Binding-site contacts:
Ligand atom O7 contacts residue ASN126 of chain 1.A at 3.2 Å (h-bond).
Ligand atom C8 contacts residue TYR127 of chain 1.A at 4.3 Å (hydrophobic).
Ligand atom C5 contacts residue ASN126 of chain 1.A at 3.7 Å.
Ligand atom N2 contacts residue ASN126 of chain 1.A at 2.9 Å (h-bond).
Ligand atom C2 contacts residue ASN126 of chain 1.A at 2.4 Å.
Ligand atom O5 contacts residue ASN126 of chain 1.A at 2.4 Å (h-bond).
Ligand atom C4 contacts residue ASN126 of chain 1.A at 4.2 Å.
Ligand atom C3 contacts residue ASN126 of chain 1.A at 3.8 Å.
Ligand atom C7 contacts residue ASN126 of chain 1.A at 3.2 Å.
Ligand atom C8 contacts residue GLU123 of chain 1.A at 3.4 Å.
Ligand atom C7 contacts residue TYR127 of chain 1.A at 4.0 Å (hydrophobic).
Ligand atom C1 contacts residue ASN126 of chain 1.A at 1.4 Å.
Ligand atom O7 contacts residue TYR127 of chain 1.A at 3.1 Å (h-bond).
Ligand atom C8 contacts residue ASN126 of chain 1.A at 4.4 Å.

This protein binds this small molecule.
Small molecule (SMILES): CC(=O)N[C@@H]1[C@@H](O)[C@H](O)[C@@H](CO)O[C@H]1O

Sequence of chain 1.A:
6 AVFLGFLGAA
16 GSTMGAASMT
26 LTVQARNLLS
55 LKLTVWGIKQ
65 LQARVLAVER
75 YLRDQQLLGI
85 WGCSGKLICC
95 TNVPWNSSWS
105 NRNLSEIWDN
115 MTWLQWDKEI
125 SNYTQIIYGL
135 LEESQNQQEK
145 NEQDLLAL